This protein binds this small molecule.
Small molecule (SMILES): CC(=O)N[C@@H]1[C@@H](O)[C@H](O)[C@@H](CO)O[C@H]1O

Sequence of chain 3.B:
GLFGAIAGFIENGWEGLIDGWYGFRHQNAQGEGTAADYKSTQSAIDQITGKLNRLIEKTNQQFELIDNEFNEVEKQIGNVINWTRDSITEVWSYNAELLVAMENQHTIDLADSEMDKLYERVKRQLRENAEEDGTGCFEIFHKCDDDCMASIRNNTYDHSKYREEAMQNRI

Binding-site contacts:
Ligand atom C4 contacts residue ASN82 of chain 3.B at 4.1 Å.
Ligand atom C5 contacts residue ASN82 of chain 3.B at 3.7 Å.
Ligand atom O5 contacts residue ASN82 of chain 3.B at 2.4 Å (h-bond).
Ligand atom C8 contacts residue GLU72 of chain 3.B at 3.8 Å.
Ligand atom O7 contacts residue ASN82 of chain 3.B at 4.3 Å.
Ligand atom C7 contacts residue GLU72 of chain 3.B at 3.8 Å.
Ligand atom O3 contacts residue GLU72 of chain 3.B at 3.2 Å (salt-bridge).
Ligand atom C1 contacts residue ASN82 of chain 3.B at 1.4 Å.
Ligand atom O7 contacts residue GLU72 of chain 3.B at 4.1 Å.
Ligand atom N2 contacts residue GLU72 of chain 3.B at 4.2 Å.
Ligand atom N2 contacts residue ASN82 of chain 3.B at 3.0 Å (h-bond).
Ligand atom C8 contacts residue GLY78 of chain 3.B at 3.9 Å.
Ligand atom C7 contacts residue ASN79 of chain 3.B at 4.1 Å.
Ligand atom C2 contacts residue ASN82 of chain 3.B at 2.4 Å.
Ligand atom C3 contacts residue ASN82 of chain 3.B at 3.8 Å.
Ligand atom C8 contacts residue LYS75 of chain 3.B at 3.4 Å.
Ligand atom O4 contacts residue GLU72 of chain 3.B at 4.4 Å.
Ligand atom C3 contacts residue GLU72 of chain 3.B at 3.8 Å.
Ligand atom O7 contacts residue LYS75 of chain 3.B at 2.4 Å (salt-bridge).
Ligand atom C8 contacts residue ASN79 of chain 3.B at 4.2 Å.
Ligand atom C7 contacts residue ASN82 of chain 3.B at 3.9 Å.
Ligand atom O7 contacts residue ASN79 of chain 3.B at 3.8 Å.
Ligand atom C7 contacts residue LYS75 of chain 3.B at 3.2 Å.
Ligand atom N2 contacts residue LYS75 of chain 3.B at 4.5 Å.